Sequence of chain 53.C:
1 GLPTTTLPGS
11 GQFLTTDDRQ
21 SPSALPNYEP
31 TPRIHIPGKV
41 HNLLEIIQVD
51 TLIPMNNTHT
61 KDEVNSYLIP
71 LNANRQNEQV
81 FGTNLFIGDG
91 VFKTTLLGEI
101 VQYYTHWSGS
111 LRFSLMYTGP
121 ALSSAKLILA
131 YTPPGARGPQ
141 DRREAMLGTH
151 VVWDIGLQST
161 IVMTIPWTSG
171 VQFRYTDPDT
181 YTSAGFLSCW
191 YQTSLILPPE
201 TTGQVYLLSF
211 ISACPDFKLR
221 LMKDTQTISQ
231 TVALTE

This protein binds this small molecule.
Small molecule (SMILES): Cc1cc(CCCCCCCOc2ccc(C3=N[C@@H](C)CO3)cc2)on1

Sequence of chain 53.A:
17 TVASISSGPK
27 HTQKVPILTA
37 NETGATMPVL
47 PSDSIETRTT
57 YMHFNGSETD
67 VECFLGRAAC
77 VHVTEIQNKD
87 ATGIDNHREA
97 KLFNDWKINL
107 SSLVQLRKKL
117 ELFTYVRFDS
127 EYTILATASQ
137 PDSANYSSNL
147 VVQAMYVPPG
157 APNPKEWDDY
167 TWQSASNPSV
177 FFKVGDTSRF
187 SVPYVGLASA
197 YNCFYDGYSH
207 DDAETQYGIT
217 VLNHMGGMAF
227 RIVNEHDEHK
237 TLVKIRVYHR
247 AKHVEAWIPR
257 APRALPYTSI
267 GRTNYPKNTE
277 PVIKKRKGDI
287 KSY

Binding-site contacts:
Ligand atom CM1 contacts residue SER107 of chain 53.A at 3.9 Å.
Ligand atom C5 contacts residue TYR152 of chain 53.A at 3.8 Å (hydrophobic).
Ligand atom C4A contacts residue ASN219 of chain 53.A at 3.5 Å.
Ligand atom C3B contacts residue MET221 of chain 53.A at 3.8 Å (hydrophobic).
Ligand atom C31 contacts residue PRO174 of chain 53.A at 3.4 Å (hydrophobic).
Ligand atom C5C contacts residue ILE104 of chain 53.A at 3.8 Å (hydrophobic).
Ligand atom C4 contacts residue MET224 of chain 53.A at 3.8 Å (hydrophobic).
Ligand atom C3 contacts residue PHE186 of chain 53.A at 3.8 Å (hydrophobic).
Ligand atom C6C contacts residue MET221 of chain 53.A at 3.7 Å (hydrophobic).
Ligand atom C31 contacts residue VAL176 of chain 53.A at 3.3 Å (hydrophobic).
Ligand atom C5C contacts residue TYR128 of chain 53.A at 3.5 Å (hydrophobic).
Ligand atom C31 contacts residue SER175 of chain 53.A at 3.6 Å.
Ligand atom N2 contacts residue PHE186 of chain 53.A at 3.7 Å.
Ligand atom C4C contacts residue TYR152 of chain 53.A at 3.8 Å (hydrophobic).
Ligand atom C2B contacts residue MET221 of chain 53.A at 3.5 Å (hydrophobic).
Ligand atom C31 contacts residue ALA150 of chain 53.A at 3.5 Å (hydrophobic).
Ligand atom C4 contacts residue PHE186 of chain 53.A at 3.6 Å (hydrophobic).
Ligand atom C3C contacts residue VAL188 of chain 53.A at 3.3 Å (hydrophobic).
Ligand atom C5B contacts residue LEU106 of chain 53.A at 3.5 Å (hydrophobic).
Ligand atom C1B contacts residue MET221 of chain 53.A at 3.8 Å (hydrophobic).
Ligand atom O1 contacts residue VAL188 of chain 53.A at 3.8 Å.
Ligand atom C4 contacts residue TYR152 of chain 53.A at 3.9 Å (hydrophobic).
Ligand atom C2C contacts residue VAL188 of chain 53.A at 3.2 Å (hydrophobic).
Ligand atom O1 contacts residue PHE186 of chain 53.A at 3.5 Å.
Ligand atom C3C contacts residue TYR128 of chain 53.A at 3.9 Å (hydrophobic).
Ligand atom N3A contacts residue ASN219 of chain 53.A at 3.0 Å (h-bond).
Ligand atom C5B contacts residue TYR197 of chain 53.A at 3.7 Å (hydrophobic).
Ligand atom C5 contacts residue PHE186 of chain 53.A at 3.5 Å (hydrophobic).
Ligand atom C6B contacts residue LEU106 of chain 53.A at 3.9 Å (hydrophobic).
Ligand atom O1 contacts residue ALA24 of chain 53.C at 3.6 Å.
Ligand atom C7C contacts residue TYR197 of chain 53.A at 3.8 Å (hydrophobic).
Ligand atom C4B contacts residue LEU106 of chain 53.A at 3.7 Å (hydrophobic).
Ligand atom C6B contacts residue TYR197 of chain 53.A at 3.6 Å (hydrophobic).
Ligand atom C3 contacts residue PRO174 of chain 53.A at 3.8 Å (hydrophobic).
Ligand atom O1B contacts residue MET221 of chain 53.A at 3.4 Å.
Ligand atom O1 contacts residue TYR152 of chain 53.A at 3.9 Å.
Ligand atom C6C contacts residue VAL191 of chain 53.A at 3.2 Å (hydrophobic).
Ligand atom C7C contacts residue TYR128 of chain 53.A at 3.6 Å (hydrophobic).
Ligand atom O1B contacts residue TYR128 of chain 53.A at 3.9 Å.
Ligand atom N2 contacts residue ALA24 of chain 53.C at 3.4 Å.